Sequence of chain 1.C:
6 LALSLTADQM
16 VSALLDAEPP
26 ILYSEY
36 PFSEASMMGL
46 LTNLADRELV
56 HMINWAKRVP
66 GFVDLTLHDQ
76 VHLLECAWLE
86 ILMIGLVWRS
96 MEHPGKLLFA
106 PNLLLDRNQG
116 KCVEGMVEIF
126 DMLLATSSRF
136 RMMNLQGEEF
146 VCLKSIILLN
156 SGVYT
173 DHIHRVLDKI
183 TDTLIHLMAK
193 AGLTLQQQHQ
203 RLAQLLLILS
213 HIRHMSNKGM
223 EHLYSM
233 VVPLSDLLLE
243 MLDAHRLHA

The small molecule below binds the protein below.
Small molecule (SMILES): Cc1ccccc1OS(=O)(=O)[C@@H]1CC2O[C@H]1C(c1ccc(O)cc1)=C2c1ccc(O)cc1

Binding-site contacts:
Ligand atom C20 contacts residue LEU91 of chain 1.C at 3.7 Å (hydrophobic).
Ligand atom C07 contacts residue ALA50 of chain 1.C at 3.7 Å (hydrophobic).
Ligand atom C26 contacts residue MET43 of chain 1.C at 3.7 Å (hydrophobic).
Ligand atom O18 contacts residue GLU53 of chain 1.C at 2.5 Å (salt-bridge).
Ligand atom C29 contacts residue MET121 of chain 1.C at 3.9 Å (hydrophobic).
Ligand atom C28 contacts residue VAL118 of chain 1.C at 3.5 Å (hydrophobic).
Ligand atom C27 contacts residue VAL118 of chain 1.C at 3.5 Å (hydrophobic).
Ligand atom C29 contacts residue GLU119 of chain 1.C at 3.6 Å.
Ligand atom C25 contacts residue LEU225 of chain 1.C at 3.7 Å (hydrophobic).
Ligand atom O24 contacts residue LEU225 of chain 1.C at 3.6 Å.
Ligand atom O32 contacts residue MET88 of chain 1.C at 3.3 Å.
Ligand atom O32 contacts residue GLY221 of chain 1.C at 3.3 Å.
Ligand atom O18 contacts residue ARG94 of chain 1.C at 3.3 Å (salt-bridge).
Ligand atom O32 contacts residue ILE124 of chain 1.C at 3.3 Å.
Ligand atom C11 contacts residue LEU46 of chain 1.C at 3.8 Å (hydrophobic).
Ligand atom C16 contacts residue GLU53 of chain 1.C at 3.6 Å.
Ligand atom C26 contacts residue LEU225 of chain 1.C at 3.6 Å (hydrophobic).
Ligand atom C14 contacts residue PHE104 of chain 1.C at 3.8 Å (hydrophobic).
Ligand atom C12 contacts residue LEU46 of chain 1.C at 3.8 Å (hydrophobic).
Ligand atom O10 contacts residue LEU240 of chain 1.C at 3.4 Å.
Ligand atom C27 contacts residue MET43 of chain 1.C at 3.5 Å (hydrophobic).
Ligand atom O01 contacts residue MET121 of chain 1.C at 3.2 Å.
Ligand atom C31 contacts residue ILE124 of chain 1.C at 3.5 Å (hydrophobic).
Ligand atom O01 contacts residue ILE124 of chain 1.C at 3.7 Å.
Ligand atom C31 contacts residue HIS224 of chain 1.C at 3.4 Å.
Ligand atom O10 contacts residue THR47 of chain 1.C at 2.8 Å (h-bond).
Ligand atom C28 contacts residue GLU119 of chain 1.C at 3.6 Å.
Ligand atom C11 contacts residue MET43 of chain 1.C at 3.8 Å (hydrophobic).
Ligand atom C09 contacts residue THR47 of chain 1.C at 3.7 Å.
Ligand atom C19 contacts residue LEU91 of chain 1.C at 3.8 Å (hydrophobic).
Ligand atom C21 contacts residue PHE104 of chain 1.C at 3.8 Å (hydrophobic).
Ligand atom C29 contacts residue HIS224 of chain 1.C at 3.6 Å.
Ligand atom C26 contacts residue MET121 of chain 1.C at 3.8 Å (hydrophobic).
Ligand atom C08 contacts residue ALA50 of chain 1.C at 3.4 Å (hydrophobic).
Ligand atom C19 contacts residue LEU87 of chain 1.C at 3.1 Å (hydrophobic).
Ligand atom C30 contacts residue HIS224 of chain 1.C at 3.7 Å.
Ligand atom O24 contacts residue GLY221 of chain 1.C at 3.8 Å.
Ligand atom C17 contacts residue GLU53 of chain 1.C at 3.4 Å.
Ligand atom C27 contacts residue MET121 of chain 1.C at 3.7 Å (hydrophobic).
Ligand atom C31 contacts residue GLY221 of chain 1.C at 3.7 Å.